Sequence of chain 2.A:
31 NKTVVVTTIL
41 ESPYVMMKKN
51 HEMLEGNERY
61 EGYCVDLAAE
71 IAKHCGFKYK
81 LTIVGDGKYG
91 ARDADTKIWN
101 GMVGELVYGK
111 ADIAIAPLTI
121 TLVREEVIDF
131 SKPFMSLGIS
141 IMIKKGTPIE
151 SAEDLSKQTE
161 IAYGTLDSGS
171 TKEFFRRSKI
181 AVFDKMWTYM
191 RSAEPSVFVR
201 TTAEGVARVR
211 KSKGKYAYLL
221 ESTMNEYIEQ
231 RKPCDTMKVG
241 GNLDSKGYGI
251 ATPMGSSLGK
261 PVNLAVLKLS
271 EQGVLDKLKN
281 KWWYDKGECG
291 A

This protein binds this small molecule.
Small molecule (SMILES): N[C@@H](CCC(=O)O)C(=O)O

Binding-site contacts:
Ligand atom O contacts residue SER170 of chain 2.A at 4.1 Å.
Ligand atom CB contacts residue LEU166 of chain 2.A at 4.1 Å (hydrophobic).
Ligand atom O contacts residue THR119 of chain 2.A at 2.9 Å (h-bond).
Ligand atom O contacts residue LEU118 of chain 2.A at 3.5 Å.
Ligand atom CD contacts residue LEU166 of chain 2.A at 4.0 Å (hydrophobic).
Ligand atom CA contacts residue THR119 of chain 2.A at 3.5 Å.
Ligand atom CA contacts residue PRO117 of chain 2.A at 4.1 Å (hydrophobic).
Ligand atom CG contacts residue LEU166 of chain 2.A at 3.8 Å (hydrophobic).
Ligand atom O contacts residue ARG124 of chain 2.A at 2.8 Å (salt-bridge).
Ligand atom CB contacts residue TYR89 of chain 2.A at 3.5 Å (hydrophobic).
Ligand atom N contacts residue GLU221 of chain 2.A at 2.8 Å (salt-bridge).
Ligand atom O contacts residue PRO117 of chain 2.A at 3.7 Å.
Ligand atom C contacts residue ARG124 of chain 2.A at 3.5 Å.
Ligand atom C contacts residue THR119 of chain 2.A at 3.6 Å.
Ligand atom OXT contacts residue TYR89 of chain 2.A at 3.4 Å.
Ligand atom CA contacts residue SER170 of chain 2.A at 3.3 Å.
Ligand atom OE2 contacts residue GLU221 of chain 2.A at 3.8 Å.
Ligand atom CG contacts residue GLU221 of chain 2.A at 3.5 Å.
Ligand atom CB contacts residue GLU221 of chain 2.A at 4.0 Å.
Ligand atom CD contacts residue THR171 of chain 2.A at 3.2 Å.
Ligand atom OE1 contacts residue LEU166 of chain 2.A at 4.2 Å.
Ligand atom N contacts residue PRO117 of chain 2.A at 2.9 Å (h-bond).
Ligand atom OE2 contacts residue THR171 of chain 2.A at 2.6 Å (h-bond).
Ligand atom N contacts residue THR119 of chain 2.A at 2.9 Å (h-bond).
Ligand atom OXT contacts residue GLY169 of chain 2.A at 3.2 Å.
Ligand atom O contacts residue TYR89 of chain 2.A at 3.5 Å.
Ligand atom OE1 contacts residue THR171 of chain 2.A at 3.0 Å (h-bond).
Ligand atom OXT contacts residue SER170 of chain 2.A at 2.9 Å (h-bond).
Ligand atom N contacts residue TYR248 of chain 2.A at 3.6 Å.
Ligand atom OE1 contacts residue SER170 of chain 2.A at 3.3 Å (h-bond).
Ligand atom CG contacts residue TYR89 of chain 2.A at 4.3 Å (hydrophobic).
Ligand atom N contacts residue SER170 of chain 2.A at 4.1 Å.
Ligand atom C contacts residue TYR89 of chain 2.A at 3.7 Å (hydrophobic).
Ligand atom OE1 contacts residue GLY169 of chain 2.A at 3.7 Å.
Ligand atom N contacts residue TYR89 of chain 2.A at 4.2 Å.
Ligand atom OXT contacts residue ARG124 of chain 2.A at 2.8 Å (salt-bridge).
Ligand atom CA contacts residue GLU221 of chain 2.A at 3.3 Å.
Ligand atom CD contacts residue GLU221 of chain 2.A at 3.9 Å.
Ligand atom CA contacts residue TYR89 of chain 2.A at 4.1 Å (hydrophobic).
Ligand atom C contacts residue SER170 of chain 2.A at 3.4 Å.